A small-molecule ligand and the protein it binds are described below.
Small molecule (SMILES): Nc1ccn([C@H]2C[C@H](O)[C@@H](COP(=O)(O)O)O2)c(=O)n1

Binding-site contacts:
Ligand atom C3' contacts residue DA4 of chain 53.D at 3.3 Å.
Ligand atom C2' contacts residue DA4 of chain 53.D at 3.5 Å.
Ligand atom OP2 contacts residue DA4 of chain 53.D at 3.6 Å.
Ligand atom OP1 contacts residue DA4 of chain 53.D at 2.2 Å.
Ligand atom O3' contacts residue DA4 of chain 53.D at 4.2 Å.
Ligand atom C4' contacts residue DA4 of chain 53.D at 4.3 Å.
Ligand atom P contacts residue DA4 of chain 53.D at 3.2 Å.
Ligand atom O5' contacts residue DA4 of chain 53.D at 4.0 Å.
Ligand atom C5' contacts residue DA4 of chain 53.D at 4.0 Å.